Binding-site contacts:
Ligand atom C8 contacts residue ASP150 of chain 2.E at 4.3 Å.
Ligand atom C8 contacts residue GLU170 of chain 2.F at 3.6 Å.
Ligand atom O5 contacts residue TRP169 of chain 2.F at 3.9 Å.
Ligand atom O7 contacts residue ASN191 of chain 2.E at 3.3 Å (h-bond).
Ligand atom C6 contacts residue ASP194 of chain 2.E at 3.2 Å.
Ligand atom O5 contacts residue THR193 of chain 2.E at 3.9 Å.
Ligand atom C6 contacts residue TRP169 of chain 2.F at 4.4 Å (hydrophobic).
Ligand atom C8 contacts residue ASN191 of chain 2.E at 4.5 Å.
Ligand atom O3 contacts residue GLU170 of chain 2.F at 3.4 Å (salt-bridge).
Ligand atom O7 contacts residue LYS229 of chain 2.E at 3.7 Å.
Ligand atom C2 contacts residue ASN191 of chain 2.E at 2.4 Å.
Ligand atom C2 contacts residue TRP169 of chain 2.F at 4.3 Å (hydrophobic).
Ligand atom O5 contacts residue ASN191 of chain 2.E at 2.3 Å (h-bond).
Ligand atom C4 contacts residue TRP169 of chain 2.F at 4.3 Å (hydrophobic).
Ligand atom O2 contacts residue TRP169 of chain 2.F at 3.1 Å.
Ligand atom C3 contacts residue ASN191 of chain 2.E at 3.8 Å.
Ligand atom O7 contacts residue THR193 of chain 2.E at 4.5 Å.
Ligand atom N2 contacts residue GLU170 of chain 2.F at 4.0 Å.
Ligand atom C6 contacts residue THR193 of chain 2.E at 4.4 Å.
Ligand atom C5 contacts residue ASN191 of chain 2.E at 3.6 Å.
Ligand atom C7 contacts residue GLU170 of chain 2.F at 3.6 Å.
Ligand atom O3 contacts residue TRP169 of chain 2.F at 4.1 Å.
Ligand atom C1 contacts residue THR193 of chain 2.E at 3.6 Å.
Ligand atom C5 contacts residue THR193 of chain 2.E at 4.0 Å.
Ligand atom C7 contacts residue ILE156 of chain 2.E at 4.0 Å (hydrophobic).
Ligand atom O6 contacts residue ASP173 of chain 2.F at 4.3 Å.
Ligand atom C1 contacts residue ASN191 of chain 2.E at 1.4 Å.
Ligand atom O7 contacts residue GLU170 of chain 2.F at 3.7 Å.
Ligand atom N2 contacts residue ILE156 of chain 2.E at 4.1 Å.
Ligand atom C8 contacts residue TRP169 of chain 2.F at 4.2 Å (hydrophobic).
Ligand atom C2 contacts residue TRP169 of chain 2.F at 4.3 Å (hydrophobic).
Ligand atom O6 contacts residue ASP194 of chain 2.E at 3.7 Å.
Ligand atom C4 contacts residue ASN191 of chain 2.E at 4.2 Å.
Ligand atom N2 contacts residue ASN191 of chain 2.E at 2.9 Å (h-bond).
Ligand atom O3 contacts residue TRP169 of chain 2.F at 4.2 Å.
Ligand atom C8 contacts residue ILE156 of chain 2.E at 3.6 Å (hydrophobic).
Ligand atom C3 contacts residue GLU170 of chain 2.F at 4.4 Å.
Ligand atom C7 contacts residue ASN191 of chain 2.E at 3.3 Å.

Sequence of chain 2.E:
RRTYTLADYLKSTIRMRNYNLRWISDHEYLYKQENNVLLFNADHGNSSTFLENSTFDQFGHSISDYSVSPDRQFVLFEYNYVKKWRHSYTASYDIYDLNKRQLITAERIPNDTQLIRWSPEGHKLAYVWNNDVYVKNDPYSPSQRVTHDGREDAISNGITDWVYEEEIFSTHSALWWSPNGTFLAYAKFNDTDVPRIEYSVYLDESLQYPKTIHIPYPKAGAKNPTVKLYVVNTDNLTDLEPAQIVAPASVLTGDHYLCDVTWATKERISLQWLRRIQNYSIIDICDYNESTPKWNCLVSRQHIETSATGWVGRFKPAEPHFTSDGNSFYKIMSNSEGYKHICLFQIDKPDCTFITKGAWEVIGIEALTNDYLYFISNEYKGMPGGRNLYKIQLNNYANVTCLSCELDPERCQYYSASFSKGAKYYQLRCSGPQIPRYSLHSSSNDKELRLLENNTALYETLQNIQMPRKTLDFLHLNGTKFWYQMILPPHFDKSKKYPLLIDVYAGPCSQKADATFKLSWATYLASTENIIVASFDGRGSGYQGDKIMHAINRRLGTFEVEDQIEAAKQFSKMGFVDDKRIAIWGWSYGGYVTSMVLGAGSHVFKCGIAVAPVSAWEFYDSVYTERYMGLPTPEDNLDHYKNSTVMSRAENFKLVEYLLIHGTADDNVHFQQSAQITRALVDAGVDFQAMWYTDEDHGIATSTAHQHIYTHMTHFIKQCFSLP

Sequence of chain 2.F:
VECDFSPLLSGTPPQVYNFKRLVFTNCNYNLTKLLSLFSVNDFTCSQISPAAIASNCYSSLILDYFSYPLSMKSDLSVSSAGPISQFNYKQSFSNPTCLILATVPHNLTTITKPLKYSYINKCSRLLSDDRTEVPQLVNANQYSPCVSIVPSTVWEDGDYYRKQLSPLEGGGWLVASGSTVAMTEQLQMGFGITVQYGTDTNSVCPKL

This protein binds this small molecule.
Small molecule (SMILES): CC(=O)N[C@H]1[C@H](O[C@H]2[C@H](O)[C@@H](NC(C)=O)CO[C@@H]2CO)O[C@H](CO)[C@@H](O[C@@H]2O[C@H](CO)[C@@H](O)[C@H](O)[C@@H]2O)[C@@H]1O